A small-molecule ligand and the protein it binds are described below.
Small molecule (SMILES): Cc1cc(CC(=O)N2C[C@H](O)C[C@H]2C(=O)NCc2ccc(-c3ccccc3)cc2)on1

Sequence of chain 1.I:
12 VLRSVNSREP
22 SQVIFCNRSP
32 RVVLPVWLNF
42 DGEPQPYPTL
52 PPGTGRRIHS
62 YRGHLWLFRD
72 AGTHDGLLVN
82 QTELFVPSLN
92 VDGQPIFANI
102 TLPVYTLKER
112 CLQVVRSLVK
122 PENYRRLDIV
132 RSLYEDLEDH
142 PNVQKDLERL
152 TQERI

Binding-site contacts:
Ligand atom CAW contacts residue TYR62 of chain 1.I at 3.6 Å (hydrophobic).
Ligand atom OAT contacts residue HIS65 of chain 1.I at 3.4 Å.
Ligand atom OD1 contacts residue HIS65 of chain 1.I at 2.5 Å (h-bond).
Ligand atom NAQ contacts residue HIS65 of chain 1.I at 3.7 Å.
Ligand atom CG contacts residue TRP67 of chain 1.I at 3.6 Å (hydrophobic).
Ligand atom CAJ contacts residue ILE59 of chain 1.I at 3.5 Å (hydrophobic).
Ligand atom CAI contacts residue PRO49 of chain 1.I at 3.4 Å (hydrophobic).
Ligand atom CB contacts residue TRP67 of chain 1.I at 3.8 Å (hydrophobic).
Ligand atom CBA contacts residue ILE59 of chain 1.I at 3.3 Å (hydrophobic).
Ligand atom OAT contacts residue PHE41 of chain 1.I at 3.2 Å.
Ligand atom CD2 contacts residue TRP38 of chain 1.I at 3.5 Å (hydrophobic).
Ligand atom CG contacts residue SER61 of chain 1.I at 3.8 Å.
Ligand atom N contacts residue TYR48 of chain 1.I at 3.6 Å (h-bond).
Ligand atom NAR contacts residue HIS60 of chain 1.I at 2.9 Å (h-bond).
Ligand atom CG contacts residue TRP38 of chain 1.I at 3.8 Å (hydrophobic).
Ligand atom CA2 contacts residue TYR48 of chain 1.I at 3.9 Å (hydrophobic).
Ligand atom CG contacts residue TYR48 of chain 1.I at 3.8 Å (hydrophobic).
Ligand atom CA contacts residue HIS60 of chain 1.I at 3.4 Å.
Ligand atom OD1 contacts residue TRP38 of chain 1.I at 3.5 Å (h-bond).
Ligand atom O contacts residue TYR48 of chain 1.I at 2.5 Å (h-bond).
Ligand atom CA contacts residue TYR48 of chain 1.I at 3.8 Å (hydrophobic).
Ligand atom CA0 contacts residue PRO49 of chain 1.I at 3.8 Å (hydrophobic).
Ligand atom OD1 contacts residue SER61 of chain 1.I at 3.0 Å (h-bond).
Ligand atom CG contacts residue HIS65 of chain 1.I at 3.8 Å.
Ligand atom CB contacts residue TYR48 of chain 1.I at 3.8 Å (hydrophobic).
Ligand atom CAY contacts residue ILE59 of chain 1.I at 3.6 Å (hydrophobic).
Ligand atom CA2 contacts residue ILE59 of chain 1.I at 3.7 Å (hydrophobic).
Ligand atom OAB contacts residue TYR62 of chain 1.I at 3.5 Å.
Ligand atom CB contacts residue HIS60 of chain 1.I at 3.3 Å.
Ligand atom CAK contacts residue TYR62 of chain 1.I at 3.6 Å (hydrophobic).
Ligand atom CAG contacts residue ILE59 of chain 1.I at 3.2 Å (hydrophobic).
Ligand atom CA1 contacts residue PRO49 of chain 1.I at 3.3 Å (hydrophobic).
Ligand atom CAE contacts residue HIS60 of chain 1.I at 3.3 Å.
Ligand atom CD2 contacts residue TYR48 of chain 1.I at 3.2 Å (hydrophobic).
Ligand atom CAL contacts residue HIS60 of chain 1.I at 3.9 Å.
Ligand atom CAA contacts residue TYR62 of chain 1.I at 3.5 Å (hydrophobic).
Ligand atom C contacts residue TYR48 of chain 1.I at 3.4 Å (hydrophobic).
Ligand atom C contacts residue HIS60 of chain 1.I at 3.7 Å.
Ligand atom NAQ contacts residue PHE41 of chain 1.I at 3.4 Å.
Ligand atom CB contacts residue SER61 of chain 1.I at 3.8 Å.